Binding-site contacts:
Ligand atom C5 contacts residue GLU57 of chain 1.B at 4.5 Å.
Ligand atom C6 contacts residue GLU57 of chain 1.B at 3.3 Å.
Ligand atom O5 contacts residue ASN58 of chain 1.B at 4.2 Å.
Ligand atom C5 contacts residue ASN53 of chain 1.B at 3.6 Å.
Ligand atom O7 contacts residue ARG340 of chain 1.B at 4.1 Å.
Ligand atom N2 contacts residue ASN53 of chain 1.B at 2.9 Å (h-bond).
Ligand atom C8 contacts residue GLU57 of chain 1.B at 3.3 Å.
Ligand atom C1 contacts residue ASN53 of chain 1.B at 1.4 Å.
Ligand atom O6 contacts residue THR55 of chain 1.B at 3.4 Å.
Ligand atom C6 contacts residue ASN58 of chain 1.B at 4.0 Å.
Ligand atom O7 contacts residue ASN53 of chain 1.B at 3.6 Å (h-bond).
Ligand atom C4 contacts residue ASN53 of chain 1.B at 4.2 Å.
Ligand atom C8 contacts residue ARG340 of chain 1.B at 3.5 Å.
Ligand atom C2 contacts residue ASN53 of chain 1.B at 2.4 Å.
Ligand atom C7 contacts residue ARG340 of chain 1.B at 4.0 Å.
Ligand atom C3 contacts residue ASN53 of chain 1.B at 3.8 Å.
Ligand atom O5 contacts residue ASN53 of chain 1.B at 2.3 Å (h-bond).
Ligand atom O6 contacts residue ASN53 of chain 1.B at 4.3 Å.
Ligand atom O6 contacts residue ASN58 of chain 1.B at 2.7 Å (h-bond).
Ligand atom O6 contacts residue GLU57 of chain 1.B at 3.2 Å (salt-bridge).
Ligand atom C7 contacts residue GLU57 of chain 1.B at 4.4 Å.
Ligand atom C7 contacts residue ASN53 of chain 1.B at 3.5 Å.

The small molecule below binds the protein below.
Small molecule (SMILES): CC(=O)N[C@H]1[C@H](O[C@H]2[C@H](O)[C@@H](NC(C)=O)CO[C@@H]2CO)O[C@H](CO)[C@@H](O)[C@@H]1O

Sequence of chain 1.B:
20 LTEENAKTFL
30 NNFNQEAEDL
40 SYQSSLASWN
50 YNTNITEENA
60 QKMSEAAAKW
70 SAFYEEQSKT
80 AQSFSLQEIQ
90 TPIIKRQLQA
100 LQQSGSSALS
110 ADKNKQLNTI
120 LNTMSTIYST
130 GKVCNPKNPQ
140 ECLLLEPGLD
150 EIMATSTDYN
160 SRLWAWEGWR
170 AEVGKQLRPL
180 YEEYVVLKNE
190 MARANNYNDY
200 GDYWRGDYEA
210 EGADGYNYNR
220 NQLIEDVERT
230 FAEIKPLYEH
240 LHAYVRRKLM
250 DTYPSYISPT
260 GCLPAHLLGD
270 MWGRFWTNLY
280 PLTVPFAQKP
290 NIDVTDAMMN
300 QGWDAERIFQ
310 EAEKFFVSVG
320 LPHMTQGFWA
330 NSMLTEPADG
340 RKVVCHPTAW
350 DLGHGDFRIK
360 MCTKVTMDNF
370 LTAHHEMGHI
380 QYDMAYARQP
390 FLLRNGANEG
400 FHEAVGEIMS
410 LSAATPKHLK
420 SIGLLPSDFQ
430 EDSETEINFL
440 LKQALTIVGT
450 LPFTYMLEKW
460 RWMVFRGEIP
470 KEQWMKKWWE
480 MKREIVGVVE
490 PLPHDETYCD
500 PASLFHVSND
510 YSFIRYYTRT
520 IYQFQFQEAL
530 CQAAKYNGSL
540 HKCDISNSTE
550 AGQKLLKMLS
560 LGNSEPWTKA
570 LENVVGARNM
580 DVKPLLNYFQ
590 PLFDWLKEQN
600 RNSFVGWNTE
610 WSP